A protein and the small-molecule ligand that binds it are described below.
Small molecule (SMILES): Cc1cccnc1N

Binding-site contacts:
Ligand atom C contacts residue GLU84 of chain 1.A at 3.5 Å.
Ligand atom C contacts residue LYS82 of chain 1.A at 4.2 Å.
Ligand atom C contacts residue ASN106 of chain 1.A at 3.1 Å.
Ligand atom C2 contacts residue LYS82 of chain 1.A at 3.8 Å.
Ligand atom C3 contacts residue LYS82 of chain 1.A at 4.2 Å.
Ligand atom N1 contacts residue LYS82 of chain 1.A at 4.5 Å.
Ligand atom C5 contacts residue LYS82 of chain 1.A at 4.3 Å.
Ligand atom C1 contacts residue PHE83 of chain 1.A at 4.2 Å (hydrophobic).
Ligand atom C1 contacts residue GLU84 of chain 1.A at 4.4 Å.
Ligand atom C contacts residue PHE83 of chain 1.A at 3.6 Å (hydrophobic).
Ligand atom C2 contacts residue GLU84 of chain 1.A at 4.0 Å.
Ligand atom N1 contacts residue ASN106 of chain 1.A at 4.3 Å.
Ligand atom C2 contacts residue PHE83 of chain 1.A at 4.0 Å (hydrophobic).
Ligand atom C1 contacts residue ASN106 of chain 1.A at 4.5 Å.
Ligand atom C1 contacts residue LYS82 of chain 1.A at 3.9 Å.

Sequence of chain 1.A:
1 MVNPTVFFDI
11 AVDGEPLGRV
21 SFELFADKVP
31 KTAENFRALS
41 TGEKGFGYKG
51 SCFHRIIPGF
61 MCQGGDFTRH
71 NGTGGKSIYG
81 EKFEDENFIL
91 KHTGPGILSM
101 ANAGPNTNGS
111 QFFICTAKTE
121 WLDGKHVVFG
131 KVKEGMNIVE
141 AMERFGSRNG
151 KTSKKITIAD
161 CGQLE